Sequence of chain 1.A:
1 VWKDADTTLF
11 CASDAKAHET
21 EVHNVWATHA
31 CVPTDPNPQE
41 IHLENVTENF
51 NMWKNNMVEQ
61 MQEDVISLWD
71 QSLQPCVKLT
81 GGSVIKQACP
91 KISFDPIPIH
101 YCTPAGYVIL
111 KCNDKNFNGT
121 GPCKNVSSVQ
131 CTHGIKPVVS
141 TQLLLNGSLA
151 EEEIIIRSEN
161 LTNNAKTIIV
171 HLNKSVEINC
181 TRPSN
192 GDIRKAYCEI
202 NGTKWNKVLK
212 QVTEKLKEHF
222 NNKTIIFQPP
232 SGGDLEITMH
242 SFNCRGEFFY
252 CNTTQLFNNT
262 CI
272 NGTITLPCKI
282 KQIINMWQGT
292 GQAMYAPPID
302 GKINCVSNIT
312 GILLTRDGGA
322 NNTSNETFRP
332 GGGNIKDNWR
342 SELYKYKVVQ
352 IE

The small molecule below binds the protein below.
Small molecule (SMILES): CC(=O)N[C@@H]1[C@@H](O)[C@H](O)[C@@H](CO)O[C@H]1O

Binding-site contacts:
Ligand atom C5 contacts residue ASN125 of chain 1.A at 3.7 Å.
Ligand atom O7 contacts residue ASN125 of chain 1.A at 3.5 Å (h-bond).
Ligand atom O7 contacts residue LYS115 of chain 1.A at 3.3 Å (salt-bridge).
Ligand atom C8 contacts residue ASN125 of chain 1.A at 4.5 Å.
Ligand atom O5 contacts residue ASN125 of chain 1.A at 2.4 Å (h-bond).
Ligand atom C4 contacts residue ASN125 of chain 1.A at 4.2 Å.
Ligand atom C1 contacts residue ASN125 of chain 1.A at 1.4 Å.
Ligand atom C2 contacts residue ASN125 of chain 1.A at 2.3 Å.
Ligand atom O7 contacts residue ASN113 of chain 1.A at 4.2 Å.
Ligand atom N2 contacts residue ASN125 of chain 1.A at 2.7 Å (h-bond).
Ligand atom N2 contacts residue ASP114 of chain 1.A at 4.1 Å.
Ligand atom C8 contacts residue ASP114 of chain 1.A at 3.5 Å.
Ligand atom C8 contacts residue LYS115 of chain 1.A at 4.3 Å.
Ligand atom C7 contacts residue ASN125 of chain 1.A at 3.3 Å.
Ligand atom C3 contacts residue ASN125 of chain 1.A at 3.7 Å.
Ligand atom C7 contacts residue LYS115 of chain 1.A at 4.2 Å.
Ligand atom O7 contacts residue ASP114 of chain 1.A at 3.6 Å.
Ligand atom C7 contacts residue ASP114 of chain 1.A at 3.7 Å.